Binding-site contacts:
Ligand atom C6 contacts residue GLN112 of chain 1.A at 3.7 Å.
Ligand atom C3 contacts residue VAL2 of chain 1.A at 3.3 Å (hydrophobic).
Ligand atom C5 contacts residue TRP110 of chain 1.A at 3.8 Å (hydrophobic).
Ligand atom O6 contacts residue GLN112 of chain 1.A at 3.5 Å.
Ligand atom C2 contacts residue VAL2 of chain 1.A at 3.0 Å (hydrophobic).
Ligand atom O3 contacts residue PCA1 of chain 1.A at 4.2 Å.
Ligand atom C1 contacts residue VAL2 of chain 1.A at 4.5 Å (hydrophobic).
Ligand atom O2 contacts residue VAL2 of chain 1.A at 3.2 Å (h-bond).
Ligand atom O2 contacts residue TYR109 of chain 1.A at 3.5 Å.
Ligand atom C3 contacts residue TYR109 of chain 1.A at 4.4 Å (hydrophobic).
Ligand atom C6 contacts residue SER49 of chain 1.B at 3.9 Å.
Ligand atom C6 contacts residue TRP110 of chain 1.A at 3.2 Å (hydrophobic).
Ligand atom C4 contacts residue PCA1 of chain 1.A at 4.3 Å.
Ligand atom O6 contacts residue GLN3 of chain 1.A at 3.1 Å (h-bond).
Ligand atom C2 contacts residue GLN3 of chain 1.A at 4.2 Å.
Ligand atom C6 contacts residue GLY111 of chain 1.A at 3.7 Å.
Ligand atom O6 contacts residue GLY111 of chain 1.A at 4.1 Å.
Ligand atom O4 contacts residue PCA1 of chain 1.A at 4.0 Å.
Ligand atom O4 contacts residue SER49 of chain 1.B at 3.9 Å.
Ligand atom C4 contacts residue VAL2 of chain 1.A at 4.0 Å (hydrophobic).
Ligand atom O3 contacts residue VAL2 of chain 1.A at 2.6 Å (h-bond).
Ligand atom O3 contacts residue TYR109 of chain 1.A at 3.4 Å.
Ligand atom O4 contacts residue TRP110 of chain 1.A at 4.0 Å.
Ligand atom O6 contacts residue SER49 of chain 1.B at 3.5 Å (h-bond).
Ligand atom C2 contacts residue TYR109 of chain 1.A at 4.5 Å (hydrophobic).

This small molecule binds to this protein.
Small molecule (SMILES): OC[C@H]1O[C@H](O[C@H]2O[C@H](CO)[C@@H](O)[C@H](O)[C@H]2O)[C@H](O)[C@@H](O)[C@@H]1O

Sequence of chain 1.B:
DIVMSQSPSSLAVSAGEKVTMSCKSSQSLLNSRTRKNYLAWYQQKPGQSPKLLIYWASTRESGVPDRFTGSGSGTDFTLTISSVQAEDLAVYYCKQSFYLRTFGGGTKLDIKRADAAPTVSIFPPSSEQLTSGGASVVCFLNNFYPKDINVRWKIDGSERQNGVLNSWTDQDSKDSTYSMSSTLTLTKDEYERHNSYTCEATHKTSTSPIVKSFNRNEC

Sequence of chain 1.A:
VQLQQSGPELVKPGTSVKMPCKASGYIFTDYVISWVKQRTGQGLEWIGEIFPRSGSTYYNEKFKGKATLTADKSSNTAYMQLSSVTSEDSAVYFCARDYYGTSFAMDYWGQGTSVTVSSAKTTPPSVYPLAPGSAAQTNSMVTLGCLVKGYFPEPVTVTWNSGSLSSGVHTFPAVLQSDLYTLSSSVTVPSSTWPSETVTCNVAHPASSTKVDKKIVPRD